A protein and the small-molecule ligand that binds it are described below.
Small molecule (SMILES): Nc1ncnc2c1ncn2[C@@H]1O[C@H](CO[P](=O)(O)O[C@H]2[C@@H](O)[C@H](n3cnc4c(N)ncnc43)O[C@@H]2CO[P](=O)(O)O[C@H]2[C@@H](O)[C@H](n3cnc4c(N)ncnc43)O[C@@H]2CO)[C@@H](O)[C@H]1O

Sequence of chain 25.C:
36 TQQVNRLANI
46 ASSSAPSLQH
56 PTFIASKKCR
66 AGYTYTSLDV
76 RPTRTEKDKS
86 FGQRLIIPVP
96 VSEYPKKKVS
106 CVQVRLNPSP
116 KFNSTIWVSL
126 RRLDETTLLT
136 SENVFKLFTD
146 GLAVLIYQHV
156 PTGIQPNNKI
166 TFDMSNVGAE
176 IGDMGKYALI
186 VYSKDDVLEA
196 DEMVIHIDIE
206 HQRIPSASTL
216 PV

Binding-site contacts:
Ligand atom C1' contacts residue GLY67 of chain 21.B at 4.4 Å.
Ligand atom O2' contacts residue GLY67 of chain 21.B at 3.3 Å (h-bond).
Ligand atom O2' contacts residue ARG65 of chain 21.B at 4.3 Å.
Ligand atom P contacts residue ARG208 of chain 25.C at 4.5 Å.
Ligand atom O5' contacts residue ARG208 of chain 25.C at 4.0 Å.
Ligand atom OP1 contacts residue ARG208 of chain 21.B at 4.1 Å.
Ligand atom OP1 contacts residue SER211 of chain 21.B at 4.3 Å.
Ligand atom O2' contacts residue ARG208 of chain 21.B at 4.1 Å.
Ligand atom OP1 contacts residue ARG208 of chain 25.C at 4.1 Å.
Ligand atom O2' contacts residue ALA66 of chain 21.B at 3.6 Å.
Ligand atom OP2 contacts residue ARG208 of chain 25.C at 4.4 Å.
Ligand atom N3 contacts residue ARG65 of chain 21.B at 4.1 Å.

Sequence of chain 21.B:
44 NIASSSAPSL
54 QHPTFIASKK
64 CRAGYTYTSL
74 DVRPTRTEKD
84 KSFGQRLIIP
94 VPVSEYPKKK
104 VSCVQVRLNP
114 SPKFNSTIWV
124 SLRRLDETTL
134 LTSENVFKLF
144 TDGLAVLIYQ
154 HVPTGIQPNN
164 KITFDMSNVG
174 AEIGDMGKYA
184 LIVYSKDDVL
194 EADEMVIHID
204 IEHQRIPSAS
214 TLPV